The protein below binds the small molecule below.
Small molecule (SMILES): CC(=O)N[C@@H]1[C@@H](O)[C@H](O)[C@@H](CO)O[C@H]1O

Sequence of chain 3.C:
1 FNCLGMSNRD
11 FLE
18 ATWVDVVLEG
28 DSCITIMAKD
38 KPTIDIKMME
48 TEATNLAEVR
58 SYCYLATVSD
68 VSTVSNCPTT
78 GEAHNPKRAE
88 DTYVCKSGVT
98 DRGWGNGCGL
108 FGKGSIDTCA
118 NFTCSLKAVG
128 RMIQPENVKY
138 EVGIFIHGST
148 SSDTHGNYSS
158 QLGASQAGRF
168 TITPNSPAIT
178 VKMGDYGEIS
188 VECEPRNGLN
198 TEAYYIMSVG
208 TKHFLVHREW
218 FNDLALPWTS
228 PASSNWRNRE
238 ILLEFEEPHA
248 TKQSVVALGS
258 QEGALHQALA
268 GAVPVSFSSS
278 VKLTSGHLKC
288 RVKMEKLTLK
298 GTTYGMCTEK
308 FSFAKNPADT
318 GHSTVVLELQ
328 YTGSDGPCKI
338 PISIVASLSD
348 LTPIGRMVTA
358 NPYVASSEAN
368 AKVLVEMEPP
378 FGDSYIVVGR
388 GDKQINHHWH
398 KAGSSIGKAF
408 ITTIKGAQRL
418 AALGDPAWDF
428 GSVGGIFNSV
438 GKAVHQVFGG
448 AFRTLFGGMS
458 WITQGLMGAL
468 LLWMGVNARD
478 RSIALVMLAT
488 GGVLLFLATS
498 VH

Binding-site contacts:
Ligand atom C5 contacts residue THR120 of chain 3.C at 4.0 Å.
Ligand atom O5 contacts residue ASN118 of chain 3.C at 2.4 Å (h-bond).
Ligand atom N2 contacts residue ASN118 of chain 3.C at 2.9 Å (h-bond).
Ligand atom C6 contacts residue THR120 of chain 3.C at 3.4 Å.
Ligand atom O5 contacts residue THR89 of chain 3.C at 3.8 Å.
Ligand atom C1 contacts residue ASN118 of chain 3.C at 1.4 Å.
Ligand atom C8 contacts residue ASN118 of chain 3.C at 3.9 Å.
Ligand atom C5 contacts residue THR89 of chain 3.C at 4.1 Å.
Ligand atom O7 contacts residue ASN118 of chain 3.C at 4.5 Å.
Ligand atom C5 contacts residue ASN118 of chain 3.C at 3.7 Å.
Ligand atom O6 contacts residue THR89 of chain 3.C at 3.5 Å.
Ligand atom C4 contacts residue ASN118 of chain 3.C at 4.2 Å.
Ligand atom C2 contacts residue ASN118 of chain 3.C at 2.4 Å.
Ligand atom C6 contacts residue PHE119 of chain 3.C at 4.1 Å (hydrophobic).
Ligand atom O6 contacts residue PHE119 of chain 3.C at 2.8 Å (h-bond).
Ligand atom O6 contacts residue THR120 of chain 3.C at 3.1 Å (h-bond).
Ligand atom C3 contacts residue ASN118 of chain 3.C at 3.8 Å.
Ligand atom C1 contacts residue THR89 of chain 3.C at 3.9 Å.
Ligand atom C7 contacts residue ASN118 of chain 3.C at 3.6 Å.
Ligand atom C8 contacts residue TYR90 of chain 3.C at 3.9 Å (hydrophobic).
Ligand atom O6 contacts residue ASN118 of chain 3.C at 4.1 Å.
Ligand atom C6 contacts residue THR89 of chain 3.C at 4.2 Å.
Ligand atom C2 contacts residue SER66 of chain 3.C at 4.4 Å.
Ligand atom O5 contacts residue THR120 of chain 3.C at 3.4 Å (h-bond).
Ligand atom N2 contacts residue TYR90 of chain 3.C at 4.5 Å.
Ligand atom C7 contacts residue TYR90 of chain 3.C at 3.8 Å (hydrophobic).
Ligand atom O7 contacts residue TYR90 of chain 3.C at 3.7 Å.
Ligand atom O5 contacts residue PHE119 of chain 3.C at 4.2 Å.
Ligand atom C1 contacts residue SER66 of chain 3.C at 4.2 Å.